Sequence of chain 1.B:
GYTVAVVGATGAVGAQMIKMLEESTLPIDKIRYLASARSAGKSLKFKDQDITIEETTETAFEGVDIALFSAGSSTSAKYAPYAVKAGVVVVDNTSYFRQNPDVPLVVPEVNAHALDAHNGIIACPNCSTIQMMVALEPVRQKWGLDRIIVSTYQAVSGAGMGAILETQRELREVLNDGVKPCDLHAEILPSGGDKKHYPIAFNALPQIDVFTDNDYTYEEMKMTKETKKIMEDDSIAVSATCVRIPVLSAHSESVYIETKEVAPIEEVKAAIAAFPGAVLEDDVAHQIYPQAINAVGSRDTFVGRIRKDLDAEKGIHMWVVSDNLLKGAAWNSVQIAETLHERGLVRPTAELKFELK

The protein below binds the small molecule below.
Small molecule (SMILES): Nc1ncnc2c1ncn2[C@@H]1O[C@H](COP(=O)(O)O)[C@@H](O)[C@H]1OP(=O)(O)O

Binding-site contacts:
Ligand atom C3' contacts residue THR11 of chain 1.B at 3.5 Å.
Ligand atom C6 contacts residue THR76 of chain 1.B at 3.5 Å.
Ligand atom C5 contacts residue SER37 of chain 1.B at 3.5 Å.
Ligand atom O6P contacts residue GLY12 of chain 1.B at 3.4 Å.
Ligand atom N3 contacts residue SER37 of chain 1.B at 3.3 Å (h-bond).
Ligand atom P2 contacts residue MET162 of chain 1.B at 3.6 Å.
Ligand atom C4 contacts residue SER37 of chain 1.B at 3.7 Å.
Ligand atom O6P contacts residue ALA13 of chain 1.B at 2.8 Å (h-bond).
Ligand atom O4P contacts residue MET162 of chain 1.B at 3.7 Å.
Ligand atom P1 contacts residue SER37 of chain 1.B at 3.5 Å.
Ligand atom O3P contacts residue ARG39 of chain 1.B at 3.0 Å (salt-bridge).
Ligand atom O2P contacts residue SER37 of chain 1.B at 2.6 Å (h-bond).
Ligand atom O2' contacts residue ALA36 of chain 1.B at 3.6 Å.
Ligand atom O1P contacts residue THR11 of chain 1.B at 2.5 Å (h-bond).
Ligand atom O2P contacts residue SER40 of chain 1.B at 3.0 Å (h-bond).
Ligand atom O6P contacts residue MET162 of chain 1.B at 2.9 Å (h-bond).
Ligand atom O5P contacts residue GLY161 of chain 1.B at 3.5 Å.
Ligand atom N3 contacts residue ALA72 of chain 1.B at 3.7 Å.
Ligand atom C2 contacts residue SER37 of chain 1.B at 3.5 Å.
Ligand atom O6P contacts residue GLY161 of chain 1.B at 3.5 Å.
Ligand atom O2' contacts residue SER37 of chain 1.B at 3.7 Å.
Ligand atom N3 contacts residue ALA36 of chain 1.B at 3.3 Å.
Ligand atom O3' contacts residue THR11 of chain 1.B at 2.7 Å (h-bond).
Ligand atom O1P contacts residue SER40 of chain 1.B at 2.9 Å (h-bond).
Ligand atom O4' contacts residue ALA72 of chain 1.B at 3.2 Å.
Ligand atom C2 contacts residue ALA36 of chain 1.B at 3.2 Å (hydrophobic).
Ligand atom C2 contacts residue THR76 of chain 1.B at 3.6 Å.
Ligand atom O3P contacts residue SER37 of chain 1.B at 3.3 Å (h-bond).
Ligand atom O5' contacts residue GLY12 of chain 1.B at 3.3 Å.
Ligand atom C5 contacts residue THR76 of chain 1.B at 3.5 Å.
Ligand atom C1' contacts residue ALA72 of chain 1.B at 3.7 Å (hydrophobic).
Ligand atom O2P contacts residue ALA36 of chain 1.B at 3.5 Å.
Ligand atom O3' contacts residue GLY9 of chain 1.B at 3.4 Å.
Ligand atom P1 contacts residue THR11 of chain 1.B at 3.5 Å.
Ligand atom O2' contacts residue THR11 of chain 1.B at 3.3 Å (h-bond).
Ligand atom P1 contacts residue SER40 of chain 1.B at 3.5 Å.
Ligand atom O3' contacts residue GLY12 of chain 1.B at 3.0 Å (h-bond).
Ligand atom N1 contacts residue THR76 of chain 1.B at 3.8 Å.
Ligand atom C6 contacts residue SER37 of chain 1.B at 3.7 Å.
Ligand atom C2 contacts residue THR57 of chain 1.B at 3.5 Å.